Binding-site contacts:
Ligand atom O contacts residue TYR85 of chain 1.A at 2.6 Å (h-bond).
Ligand atom O contacts residue GLN71 of chain 1.A at 3.4 Å (h-bond).
Ligand atom C contacts residue SER144 of chain 1.A at 3.5 Å.
Ligand atom O contacts residue EDO1 of chain 1.D at 3.1 Å (h-bond).
Ligand atom CA contacts residue GLN71 of chain 1.A at 3.3 Å.
Ligand atom O contacts residue ILE67 of chain 1.A at 3.2 Å.
Ligand atom CE2 contacts residue ARG63 of chain 1.A at 3.4 Å.
Ligand atom CZ contacts residue ARG63 of chain 1.A at 3.3 Å.
Ligand atom O contacts residue EDO1 of chain 1.D at 2.6 Å (h-bond).
Ligand atom C contacts residue TYR8 of chain 1.A at 3.5 Å (hydrophobic).
Ligand atom CB contacts residue SER144 of chain 1.A at 3.5 Å.
Ligand atom CD contacts residue TYR8 of chain 1.A at 3.5 Å (hydrophobic).
Ligand atom CA contacts residue TYR100 of chain 1.A at 3.2 Å (hydrophobic).
Ligand atom CZ contacts residue ASN115 of chain 1.A at 3.5 Å.
Ligand atom CD contacts residue ASN64 of chain 1.A at 3.4 Å.
Ligand atom CB contacts residue TRP168 of chain 1.A at 3.2 Å (hydrophobic).
Ligand atom C contacts residue TYR85 of chain 1.A at 3.5 Å (hydrophobic).
Ligand atom CD1 contacts residue TRP168 of chain 1.A at 3.4 Å (hydrophobic).
Ligand atom CA contacts residue SER78 of chain 1.A at 3.4 Å.
Ligand atom NH2 contacts residue TYR117 of chain 1.A at 3.4 Å (h-bond).
Ligand atom O contacts residue ARG63 of chain 1.A at 2.9 Å (salt-bridge).
Ligand atom N contacts residue TYR8 of chain 1.A at 2.8 Å (h-bond).
Ligand atom N contacts residue TYR100 of chain 1.A at 3.0 Å (h-bond).
Ligand atom CA contacts residue TYR8 of chain 1.A at 3.4 Å (hydrophobic).
Ligand atom N contacts residue TYR172 of chain 1.A at 2.8 Å (h-bond).
Ligand atom O contacts residue SER144 of chain 1.A at 2.6 Å (h-bond).
Ligand atom N contacts residue TYR8 of chain 1.A at 3.5 Å (h-bond).
Ligand atom CE3 contacts residue THR74 of chain 1.A at 3.2 Å.
Ligand atom CB contacts residue TYR100 of chain 1.A at 3.1 Å (hydrophobic).
Ligand atom CG contacts residue TYR100 of chain 1.A at 3.3 Å (hydrophobic).
Ligand atom NE contacts residue ASN115 of chain 1.A at 3.0 Å (h-bond).
Ligand atom OXT contacts residue ASN81 of chain 1.A at 2.9 Å (h-bond).
Ligand atom CE1 contacts residue TRP168 of chain 1.A at 3.5 Å (hydrophobic).
Ligand atom NH1 contacts residue GLN71 of chain 1.A at 3.1 Å (h-bond).
Ligand atom O contacts residue TYR160 of chain 1.A at 2.6 Å (h-bond).
Ligand atom NH2 contacts residue ASN115 of chain 1.A at 3.2 Å (h-bond).
Ligand atom N contacts residue SER78 of chain 1.A at 3.0 Å (h-bond).
Ligand atom OXT contacts residue TYR85 of chain 1.A at 3.4 Å (h-bond).
Ligand atom NE contacts residue TYR100 of chain 1.A at 3.5 Å.
Ligand atom CA contacts residue TYR172 of chain 1.A at 3.5 Å (hydrophobic).

This small molecule binds to this protein.
Small molecule (SMILES): CC(C)C[C@H](NC(=O)CNC(=O)[C@H](CC1=NC=NC1)NC(=O)[C@H](CC(C)C)NC(=O)[C@H](CC1=CN=C2CC=CC=C12)NC(=O)[C@@H]1CCCN1C(=O)[C@H](CCCN=C(N)N)NC(=O)[C@@H]1CCCN1C(=O)[C@@H](N)Cc1ccccc1)C(=O)O

Sequence of chain 1.A:
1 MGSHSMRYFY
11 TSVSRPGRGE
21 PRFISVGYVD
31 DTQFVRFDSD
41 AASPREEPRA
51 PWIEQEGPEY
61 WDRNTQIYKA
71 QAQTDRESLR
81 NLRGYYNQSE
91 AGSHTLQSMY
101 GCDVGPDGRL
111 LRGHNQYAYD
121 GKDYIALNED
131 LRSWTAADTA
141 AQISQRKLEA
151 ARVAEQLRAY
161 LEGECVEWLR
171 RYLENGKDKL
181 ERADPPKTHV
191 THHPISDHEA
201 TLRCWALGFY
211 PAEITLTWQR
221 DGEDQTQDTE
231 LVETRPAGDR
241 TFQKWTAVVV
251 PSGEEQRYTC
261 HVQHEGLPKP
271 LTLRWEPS